Sequence of chain 1.A:
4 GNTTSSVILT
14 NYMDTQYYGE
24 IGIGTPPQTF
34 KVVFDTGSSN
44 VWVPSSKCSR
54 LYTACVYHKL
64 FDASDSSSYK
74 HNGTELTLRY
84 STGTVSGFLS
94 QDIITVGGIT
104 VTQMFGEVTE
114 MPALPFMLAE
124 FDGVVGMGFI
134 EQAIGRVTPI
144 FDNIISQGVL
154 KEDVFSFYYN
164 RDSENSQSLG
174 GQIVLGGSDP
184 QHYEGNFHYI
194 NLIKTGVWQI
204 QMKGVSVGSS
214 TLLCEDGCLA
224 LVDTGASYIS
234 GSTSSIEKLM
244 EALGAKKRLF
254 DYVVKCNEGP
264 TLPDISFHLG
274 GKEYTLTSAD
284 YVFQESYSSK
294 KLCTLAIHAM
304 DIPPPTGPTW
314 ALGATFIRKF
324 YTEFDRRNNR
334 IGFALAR

Binding-site contacts:
Ligand atom C7 contacts residue ASN75 of chain 1.A at 3.4 Å.
Ligand atom O5 contacts residue ASN75 of chain 1.A at 2.3 Å (h-bond).
Ligand atom C1 contacts residue ASN75 of chain 1.A at 1.4 Å.
Ligand atom C2 contacts residue ASN75 of chain 1.A at 2.4 Å.
Ligand atom O7 contacts residue HIS74 of chain 1.A at 4.3 Å.
Ligand atom C2 contacts residue THR77 of chain 1.A at 4.4 Å.
Ligand atom C1 contacts residue THR77 of chain 1.A at 4.1 Å.
Ligand atom C3 contacts residue ASN75 of chain 1.A at 3.8 Å.
Ligand atom C8 contacts residue ASN75 of chain 1.A at 3.1 Å.
Ligand atom C1 contacts residue MET107 of chain 1.A at 4.0 Å (hydrophobic).
Ligand atom C5 contacts residue MET107 of chain 1.A at 4.5 Å (hydrophobic).
Ligand atom C4 contacts residue ASN75 of chain 1.A at 4.2 Å.
Ligand atom N2 contacts residue ASN75 of chain 1.A at 3.0 Å (h-bond).
Ligand atom O7 contacts residue ASN75 of chain 1.A at 3.5 Å (h-bond).
Ligand atom C6 contacts residue MET107 of chain 1.A at 4.4 Å (hydrophobic).
Ligand atom O5 contacts residue MET107 of chain 1.A at 3.4 Å.
Ligand atom N2 contacts residue THR77 of chain 1.A at 3.9 Å.
Ligand atom C5 contacts residue ASN75 of chain 1.A at 3.6 Å.

The small molecule below binds the protein below.
Small molecule (SMILES): CC(=O)N[C@@H]1[C@@H](O)[C@H](O)[C@@H](CO)O[C@H]1O